Binding-site contacts:
Ligand atom O5 contacts residue THR618 of chain 1.B at 4.2 Å.
Ligand atom O5 contacts residue ASN616 of chain 1.B at 2.4 Å (h-bond).
Ligand atom C1 contacts residue THR618 of chain 1.B at 4.4 Å.
Ligand atom C7 contacts residue ASN616 of chain 1.B at 3.8 Å.
Ligand atom N2 contacts residue ASN616 of chain 1.B at 2.9 Å (h-bond).
Ligand atom C2 contacts residue ASN616 of chain 1.B at 2.5 Å.
Ligand atom C8 contacts residue ASN616 of chain 1.B at 4.4 Å.
Ligand atom C3 contacts residue ASN616 of chain 1.B at 3.8 Å.
Ligand atom C5 contacts residue ASN616 of chain 1.B at 3.7 Å.
Ligand atom C1 contacts residue ASN616 of chain 1.B at 1.4 Å.
Ligand atom O7 contacts residue ASN616 of chain 1.B at 4.2 Å.
Ligand atom C4 contacts residue ASN616 of chain 1.B at 4.2 Å.

A protein and the small-molecule ligand that binds it are described below.
Small molecule (SMILES): CC(=O)N[C@@H]1[C@@H](O)[C@H](O)[C@@H](CO)O[C@H]1O

Sequence of chain 1.B:
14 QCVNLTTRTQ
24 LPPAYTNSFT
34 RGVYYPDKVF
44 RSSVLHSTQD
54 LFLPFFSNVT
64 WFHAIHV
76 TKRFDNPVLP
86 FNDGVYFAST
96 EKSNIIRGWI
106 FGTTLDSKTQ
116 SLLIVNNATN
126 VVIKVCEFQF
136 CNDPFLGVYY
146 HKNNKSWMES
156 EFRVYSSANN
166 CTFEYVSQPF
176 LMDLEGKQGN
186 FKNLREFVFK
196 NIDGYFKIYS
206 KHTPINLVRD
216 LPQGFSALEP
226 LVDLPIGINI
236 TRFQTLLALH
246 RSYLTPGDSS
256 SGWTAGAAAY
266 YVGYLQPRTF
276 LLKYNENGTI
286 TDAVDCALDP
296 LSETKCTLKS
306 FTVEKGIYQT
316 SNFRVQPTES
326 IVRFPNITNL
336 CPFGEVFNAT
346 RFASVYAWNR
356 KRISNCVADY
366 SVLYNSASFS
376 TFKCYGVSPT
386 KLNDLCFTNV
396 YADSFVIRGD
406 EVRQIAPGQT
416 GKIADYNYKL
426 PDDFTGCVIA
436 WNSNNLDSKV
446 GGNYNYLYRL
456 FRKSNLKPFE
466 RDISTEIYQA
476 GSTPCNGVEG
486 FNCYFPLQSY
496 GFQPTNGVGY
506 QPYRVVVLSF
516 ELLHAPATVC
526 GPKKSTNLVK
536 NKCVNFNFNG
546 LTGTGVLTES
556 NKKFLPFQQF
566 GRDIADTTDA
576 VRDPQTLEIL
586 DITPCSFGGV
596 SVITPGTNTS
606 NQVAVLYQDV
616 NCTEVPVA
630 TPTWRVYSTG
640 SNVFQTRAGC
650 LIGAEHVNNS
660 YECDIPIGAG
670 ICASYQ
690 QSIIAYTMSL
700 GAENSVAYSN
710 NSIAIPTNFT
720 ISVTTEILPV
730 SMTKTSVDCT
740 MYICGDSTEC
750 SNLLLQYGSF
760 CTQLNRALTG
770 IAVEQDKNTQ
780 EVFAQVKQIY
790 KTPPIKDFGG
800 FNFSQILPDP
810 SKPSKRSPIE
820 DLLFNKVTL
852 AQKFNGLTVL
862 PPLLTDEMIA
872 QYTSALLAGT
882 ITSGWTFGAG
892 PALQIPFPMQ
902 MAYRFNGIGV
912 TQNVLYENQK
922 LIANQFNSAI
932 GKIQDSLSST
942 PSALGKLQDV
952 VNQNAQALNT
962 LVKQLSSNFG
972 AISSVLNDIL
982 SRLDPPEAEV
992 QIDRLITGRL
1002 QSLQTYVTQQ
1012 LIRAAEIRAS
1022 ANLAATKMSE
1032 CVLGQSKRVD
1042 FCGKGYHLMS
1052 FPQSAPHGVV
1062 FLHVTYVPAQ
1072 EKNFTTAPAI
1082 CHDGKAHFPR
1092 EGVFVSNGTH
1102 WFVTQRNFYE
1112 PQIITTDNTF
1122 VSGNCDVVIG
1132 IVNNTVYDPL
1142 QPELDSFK